Binding-site contacts:
Ligand atom C3 contacts residue ASN24 of chain 1.A at 3.8 Å.
Ligand atom C8 contacts residue ASN24 of chain 1.A at 3.8 Å.
Ligand atom C7 contacts residue ASN24 of chain 1.A at 3.4 Å.
Ligand atom N2 contacts residue ASN24 of chain 1.A at 2.9 Å (h-bond).
Ligand atom O5 contacts residue ASN24 of chain 1.A at 2.4 Å (h-bond).
Ligand atom O7 contacts residue ASN24 of chain 1.A at 3.5 Å (h-bond).
Ligand atom C2 contacts residue ASN24 of chain 1.A at 2.5 Å.
Ligand atom C4 contacts residue ASN24 of chain 1.A at 4.2 Å.
Ligand atom C1 contacts residue ASN24 of chain 1.A at 1.4 Å.
Ligand atom C5 contacts residue ASN24 of chain 1.A at 3.7 Å.

The protein below binds the small molecule below.
Small molecule (SMILES): CC(=O)N[C@@H]1[C@@H](O)[C@H](O)[C@@H](CO)O[C@H]1O

Sequence of chain 1.A:
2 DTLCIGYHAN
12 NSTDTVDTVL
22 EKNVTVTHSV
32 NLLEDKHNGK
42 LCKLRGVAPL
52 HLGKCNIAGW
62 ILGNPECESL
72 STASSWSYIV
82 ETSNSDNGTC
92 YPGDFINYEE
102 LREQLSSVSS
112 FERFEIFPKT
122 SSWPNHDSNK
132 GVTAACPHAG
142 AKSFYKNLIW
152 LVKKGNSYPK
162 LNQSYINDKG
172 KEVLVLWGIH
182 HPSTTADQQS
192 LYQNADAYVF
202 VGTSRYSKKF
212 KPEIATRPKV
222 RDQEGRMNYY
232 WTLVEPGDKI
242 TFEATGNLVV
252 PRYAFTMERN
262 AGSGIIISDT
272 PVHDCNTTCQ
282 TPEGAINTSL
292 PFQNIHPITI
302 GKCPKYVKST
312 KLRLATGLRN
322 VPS